Sequence of chain 1.A:
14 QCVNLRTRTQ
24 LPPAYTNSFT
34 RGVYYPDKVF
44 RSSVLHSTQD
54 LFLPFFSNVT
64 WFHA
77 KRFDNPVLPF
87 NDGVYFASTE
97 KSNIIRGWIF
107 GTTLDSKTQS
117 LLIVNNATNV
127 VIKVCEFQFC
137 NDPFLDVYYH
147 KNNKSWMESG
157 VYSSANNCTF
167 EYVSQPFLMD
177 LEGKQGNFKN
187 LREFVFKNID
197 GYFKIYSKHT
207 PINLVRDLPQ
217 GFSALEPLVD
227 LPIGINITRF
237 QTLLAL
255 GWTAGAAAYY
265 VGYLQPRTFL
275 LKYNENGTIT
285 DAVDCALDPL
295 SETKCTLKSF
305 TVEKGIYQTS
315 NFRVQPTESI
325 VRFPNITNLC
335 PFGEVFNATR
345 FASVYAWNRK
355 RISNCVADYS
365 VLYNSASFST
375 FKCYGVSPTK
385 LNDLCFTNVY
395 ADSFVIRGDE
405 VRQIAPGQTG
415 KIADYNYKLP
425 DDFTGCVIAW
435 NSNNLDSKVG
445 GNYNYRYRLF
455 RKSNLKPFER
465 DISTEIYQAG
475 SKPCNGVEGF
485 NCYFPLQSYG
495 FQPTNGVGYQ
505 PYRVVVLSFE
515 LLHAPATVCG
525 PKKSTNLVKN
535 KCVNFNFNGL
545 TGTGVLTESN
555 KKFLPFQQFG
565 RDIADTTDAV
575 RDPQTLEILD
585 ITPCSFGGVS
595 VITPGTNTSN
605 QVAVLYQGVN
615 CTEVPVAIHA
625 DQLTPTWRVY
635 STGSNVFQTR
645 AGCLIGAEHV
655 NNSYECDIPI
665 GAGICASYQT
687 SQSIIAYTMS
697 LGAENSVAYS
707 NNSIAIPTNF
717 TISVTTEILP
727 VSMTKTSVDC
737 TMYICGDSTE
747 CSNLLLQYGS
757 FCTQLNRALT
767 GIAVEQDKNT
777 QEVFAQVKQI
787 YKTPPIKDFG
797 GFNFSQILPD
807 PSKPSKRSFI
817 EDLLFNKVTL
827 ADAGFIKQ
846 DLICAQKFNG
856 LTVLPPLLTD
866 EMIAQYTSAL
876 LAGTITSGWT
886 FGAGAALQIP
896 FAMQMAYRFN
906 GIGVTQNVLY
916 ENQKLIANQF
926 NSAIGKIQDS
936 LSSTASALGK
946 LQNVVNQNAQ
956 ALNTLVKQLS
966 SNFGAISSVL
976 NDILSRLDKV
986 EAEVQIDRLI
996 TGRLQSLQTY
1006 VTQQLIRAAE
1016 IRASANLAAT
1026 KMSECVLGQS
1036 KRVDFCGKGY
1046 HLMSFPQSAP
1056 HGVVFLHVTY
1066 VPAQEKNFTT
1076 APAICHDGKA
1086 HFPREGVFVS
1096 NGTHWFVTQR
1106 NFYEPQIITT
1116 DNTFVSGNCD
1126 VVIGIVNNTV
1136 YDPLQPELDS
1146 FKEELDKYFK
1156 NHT

Sequence of chain 1.C:
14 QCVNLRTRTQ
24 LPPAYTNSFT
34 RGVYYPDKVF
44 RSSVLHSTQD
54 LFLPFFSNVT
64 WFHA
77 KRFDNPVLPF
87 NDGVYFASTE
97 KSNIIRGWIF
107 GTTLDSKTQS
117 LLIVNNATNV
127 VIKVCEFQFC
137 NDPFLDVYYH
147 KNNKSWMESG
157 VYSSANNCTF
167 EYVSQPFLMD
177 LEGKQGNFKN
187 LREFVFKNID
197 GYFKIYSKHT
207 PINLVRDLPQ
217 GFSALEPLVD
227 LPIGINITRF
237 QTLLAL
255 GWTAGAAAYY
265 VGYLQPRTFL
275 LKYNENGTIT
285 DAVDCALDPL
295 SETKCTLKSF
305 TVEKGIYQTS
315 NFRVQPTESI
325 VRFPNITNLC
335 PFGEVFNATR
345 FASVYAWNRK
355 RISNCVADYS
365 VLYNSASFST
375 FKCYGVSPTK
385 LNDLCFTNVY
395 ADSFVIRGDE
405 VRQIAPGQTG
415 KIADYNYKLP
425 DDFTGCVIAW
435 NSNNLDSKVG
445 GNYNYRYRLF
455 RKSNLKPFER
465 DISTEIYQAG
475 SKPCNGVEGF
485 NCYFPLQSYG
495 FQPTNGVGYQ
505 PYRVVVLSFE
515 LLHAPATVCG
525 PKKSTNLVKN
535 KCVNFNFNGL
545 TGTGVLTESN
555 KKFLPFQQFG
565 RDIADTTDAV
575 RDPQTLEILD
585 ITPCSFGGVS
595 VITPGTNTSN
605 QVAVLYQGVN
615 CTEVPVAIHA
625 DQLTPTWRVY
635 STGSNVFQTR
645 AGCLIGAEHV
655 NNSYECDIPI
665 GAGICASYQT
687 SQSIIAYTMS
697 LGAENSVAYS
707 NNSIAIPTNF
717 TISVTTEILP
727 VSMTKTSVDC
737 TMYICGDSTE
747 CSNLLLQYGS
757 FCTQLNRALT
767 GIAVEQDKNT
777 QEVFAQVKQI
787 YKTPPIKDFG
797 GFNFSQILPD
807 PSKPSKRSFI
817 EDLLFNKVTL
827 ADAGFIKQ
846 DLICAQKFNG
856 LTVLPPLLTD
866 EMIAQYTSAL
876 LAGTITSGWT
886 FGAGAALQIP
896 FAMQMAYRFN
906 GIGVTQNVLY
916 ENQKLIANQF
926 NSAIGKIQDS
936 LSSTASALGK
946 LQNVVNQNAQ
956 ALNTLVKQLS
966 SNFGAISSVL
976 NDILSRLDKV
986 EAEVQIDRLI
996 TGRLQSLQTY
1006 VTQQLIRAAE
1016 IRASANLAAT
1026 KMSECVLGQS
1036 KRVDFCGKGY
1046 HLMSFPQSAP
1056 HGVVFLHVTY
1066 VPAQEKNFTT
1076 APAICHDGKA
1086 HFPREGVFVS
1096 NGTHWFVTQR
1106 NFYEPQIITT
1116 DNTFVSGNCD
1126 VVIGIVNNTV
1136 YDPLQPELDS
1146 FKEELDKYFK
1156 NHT

Binding-site contacts:
Ligand atom O5 contacts residue THR616 of chain 1.C at 3.5 Å.
Ligand atom C3 contacts residue ASN614 of chain 1.C at 3.8 Å.
Ligand atom N2 contacts residue ASN614 of chain 1.C at 3.0 Å (h-bond).
Ligand atom O7 contacts residue GLN834 of chain 1.A at 4.3 Å.
Ligand atom O5 contacts residue ASN614 of chain 1.C at 2.3 Å (h-bond).
Ligand atom C1 contacts residue ASN614 of chain 1.C at 1.4 Å.
Ligand atom O6 contacts residue THR616 of chain 1.C at 3.6 Å.
Ligand atom C7 contacts residue ASN614 of chain 1.C at 3.1 Å.
Ligand atom C1 contacts residue THR616 of chain 1.C at 3.9 Å.
Ligand atom C8 contacts residue GLN642 of chain 1.C at 4.0 Å.
Ligand atom C4 contacts residue ASN614 of chain 1.C at 4.2 Å.
Ligand atom C8 contacts residue ASN614 of chain 1.C at 4.5 Å.
Ligand atom C5 contacts residue THR616 of chain 1.C at 4.1 Å.
Ligand atom C2 contacts residue ASN614 of chain 1.C at 2.5 Å.
Ligand atom O7 contacts residue ILE832 of chain 1.A at 3.8 Å.
Ligand atom O7 contacts residue ASN614 of chain 1.C at 2.8 Å (h-bond).
Ligand atom C6 contacts residue THR616 of chain 1.C at 4.5 Å.
Ligand atom C5 contacts residue ASN614 of chain 1.C at 3.7 Å.

The protein below binds the small molecule below.
Small molecule (SMILES): CC(=O)N[C@H]1[C@H](O[C@H]2[C@H](O)[C@@H](NC(C)=O)CO[C@@H]2CO)O[C@H](CO)[C@@H](O)[C@@H]1O